A protein and the small-molecule ligand that binds it are described below.
Small molecule (SMILES): CC(=O)N[C@H]1[C@H](O[C@H]2[C@H](O)[C@@H](NC(C)=O)CO[C@@H]2CO)O[C@H](CO)[C@@H](O)[C@@H]1O

Binding-site contacts:
Ligand atom O3 contacts residue THR1074 of chain 1.C at 4.4 Å.
Ligand atom O4 contacts residue HIS1075 of chain 1.C at 4.1 Å.
Ligand atom O7 contacts residue ASN1072 of chain 1.C at 3.8 Å.
Ligand atom O5 contacts residue PHE1077 of chain 1.C at 3.8 Å.
Ligand atom C4 contacts residue HIS1075 of chain 1.C at 4.4 Å.
Ligand atom C1 contacts residue ASN1072 of chain 1.C at 1.8 Å.
Ligand atom C7 contacts residue ASN1072 of chain 1.C at 3.6 Å.
Ligand atom C5 contacts residue ASN1072 of chain 1.C at 4.0 Å.
Ligand atom C1 contacts residue HIS1075 of chain 1.C at 3.9 Å.
Ligand atom C2 contacts residue THR1074 of chain 1.C at 3.5 Å.
Ligand atom C3 contacts residue ASN1072 of chain 1.C at 4.2 Å.
Ligand atom N2 contacts residue ASN1072 of chain 1.C at 3.2 Å (h-bond).
Ligand atom C1 contacts residue PHE1077 of chain 1.C at 4.5 Å (hydrophobic).
Ligand atom O7 contacts residue HIS1075 of chain 1.C at 3.9 Å.
Ligand atom N2 contacts residue THR1074 of chain 1.C at 2.9 Å (h-bond).
Ligand atom C2 contacts residue ASN1072 of chain 1.C at 2.9 Å.
Ligand atom O5 contacts residue ASN1072 of chain 1.C at 2.7 Å (h-bond).
Ligand atom C7 contacts residue THR1074 of chain 1.C at 3.9 Å.
Ligand atom C6 contacts residue PHE1077 of chain 1.C at 4.3 Å (hydrophobic).
Ligand atom C3 contacts residue HIS1075 of chain 1.C at 4.1 Å.
Ligand atom C8 contacts residue THR1074 of chain 1.C at 3.8 Å.
Ligand atom C8 contacts residue HIS1075 of chain 1.C at 3.9 Å.
Ligand atom O5 contacts residue HIS1075 of chain 1.C at 4.2 Å.
Ligand atom C7 contacts residue HIS1075 of chain 1.C at 4.1 Å.
Ligand atom C5 contacts residue PHE1077 of chain 1.C at 4.4 Å (hydrophobic).
Ligand atom C8 contacts residue ASN1072 of chain 1.C at 3.5 Å.
Ligand atom C3 contacts residue THR1074 of chain 1.C at 3.7 Å.
Ligand atom C5 contacts residue HIS1075 of chain 1.C at 3.8 Å.
Ligand atom C1 contacts residue THR1074 of chain 1.C at 3.5 Å.

Sequence of chain 1.C:
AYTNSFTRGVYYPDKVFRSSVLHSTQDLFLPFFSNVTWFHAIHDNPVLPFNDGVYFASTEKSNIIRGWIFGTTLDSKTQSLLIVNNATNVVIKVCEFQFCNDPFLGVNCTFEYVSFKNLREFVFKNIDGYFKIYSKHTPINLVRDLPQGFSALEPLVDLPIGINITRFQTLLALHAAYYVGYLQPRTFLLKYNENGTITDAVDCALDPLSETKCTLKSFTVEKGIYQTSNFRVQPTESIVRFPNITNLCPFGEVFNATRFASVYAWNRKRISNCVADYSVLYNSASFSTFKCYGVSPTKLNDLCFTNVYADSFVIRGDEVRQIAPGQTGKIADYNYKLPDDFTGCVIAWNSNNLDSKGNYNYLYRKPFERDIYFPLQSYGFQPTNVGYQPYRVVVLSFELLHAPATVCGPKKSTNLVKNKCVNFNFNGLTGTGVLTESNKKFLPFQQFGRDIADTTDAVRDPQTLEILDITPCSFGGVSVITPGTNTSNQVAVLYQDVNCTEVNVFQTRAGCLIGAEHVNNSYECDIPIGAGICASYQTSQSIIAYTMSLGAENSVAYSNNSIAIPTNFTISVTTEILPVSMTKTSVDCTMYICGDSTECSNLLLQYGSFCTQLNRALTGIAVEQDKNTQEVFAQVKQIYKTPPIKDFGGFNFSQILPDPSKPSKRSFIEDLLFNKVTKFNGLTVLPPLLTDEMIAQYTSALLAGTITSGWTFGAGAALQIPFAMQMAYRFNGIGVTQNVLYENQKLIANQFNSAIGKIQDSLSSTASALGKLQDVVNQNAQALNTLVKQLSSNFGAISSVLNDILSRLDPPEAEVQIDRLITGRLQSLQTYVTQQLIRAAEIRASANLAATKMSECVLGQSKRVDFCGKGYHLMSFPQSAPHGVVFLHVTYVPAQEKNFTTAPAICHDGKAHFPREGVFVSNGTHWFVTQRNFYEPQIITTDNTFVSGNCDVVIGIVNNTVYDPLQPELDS